Binding-site contacts:
Ligand atom C5 contacts residue TYR171 of chain 1.B at 3.7 Å (hydrophobic).
Ligand atom N2 contacts residue ASP204 of chain 1.B at 2.8 Å (salt-bridge).
Ligand atom O6 contacts residue TRP199 of chain 1.B at 3.7 Å.
Ligand atom O4 contacts residue GOL1 of chain 1.R at 3.5 Å.
Ligand atom C6 contacts residue TYR174 of chain 1.B at 3.7 Å (hydrophobic).
Ligand atom C6 contacts residue PHE165 of chain 1.B at 3.4 Å (hydrophobic).
Ligand atom C7 contacts residue ARG244 of chain 1.B at 3.6 Å.
Ligand atom O3 contacts residue SO41 of chain 1.W at 3.8 Å.
Ligand atom C3 contacts residue ASP204 of chain 1.B at 3.8 Å.
Ligand atom C1 contacts residue TYR171 of chain 1.B at 3.3 Å (hydrophobic).
Ligand atom N2 contacts residue GLY201 of chain 1.B at 3.6 Å.
Ligand atom C7 contacts residue SO41 of chain 1.W at 3.8 Å.
Ligand atom O6 contacts residue TYR171 of chain 1.B at 3.7 Å.
Ligand atom O3 contacts residue GLY200 of chain 1.B at 3.5 Å.
Ligand atom C6 contacts residue SO41 of chain 1.W at 3.4 Å.
Ligand atom C2 contacts residue SO41 of chain 1.W at 3.7 Å.
Ligand atom C8 contacts residue SO41 of chain 1.W at 3.6 Å.
Ligand atom C5 contacts residue TYR174 of chain 1.B at 3.8 Å (hydrophobic).
Ligand atom O3 contacts residue GOL1 of chain 1.R at 3.8 Å.
Ligand atom C4 contacts residue ASP203 of chain 1.B at 3.6 Å.
Ligand atom O4 contacts residue TYR174 of chain 1.B at 3.5 Å.
Ligand atom C7 contacts residue ASP204 of chain 1.B at 3.6 Å.
Ligand atom C7 contacts residue GLY201 of chain 1.B at 3.7 Å.
Ligand atom C8 contacts residue PHE245 of chain 1.B at 3.7 Å (hydrophobic).
Ligand atom O7 contacts residue TRP199 of chain 1.B at 3.9 Å.
Ligand atom O6 contacts residue SO41 of chain 1.W at 3.1 Å (h-bond).
Ligand atom C2 contacts residue ASP204 of chain 1.B at 3.8 Å.
Ligand atom C3 contacts residue ASP203 of chain 1.B at 3.4 Å.
Ligand atom O4 contacts residue ASP203 of chain 1.B at 2.6 Å (salt-bridge).
Ligand atom O3 contacts residue ASP203 of chain 1.B at 2.6 Å (salt-bridge).
Ligand atom C3 contacts residue SO41 of chain 1.W at 3.6 Å.
Ligand atom C2 contacts residue TYR171 of chain 1.B at 3.9 Å (hydrophobic).
Ligand atom C3 contacts residue TYR171 of chain 1.B at 3.6 Å (hydrophobic).
Ligand atom C8 contacts residue ASP204 of chain 1.B at 3.5 Å.
Ligand atom O6 contacts residue PHE165 of chain 1.B at 3.6 Å.
Ligand atom N2 contacts residue SO41 of chain 1.W at 3.0 Å (h-bond).
Ligand atom C1 contacts residue SO41 of chain 1.W at 3.5 Å.
Ligand atom O7 contacts residue ARG244 of chain 1.B at 2.8 Å (salt-bridge).
Ligand atom C8 contacts residue GLY201 of chain 1.B at 3.8 Å.
Ligand atom O3 contacts residue GLY201 of chain 1.B at 2.8 Å (h-bond).

The small molecule below binds the protein below.
Small molecule (SMILES): CC(=O)N[C@@H]1[C@@H](O)[C@H](O[C@@H]2O[C@H](CO)[C@@H](O[C@@H]3O[C@H](CO)[C@@H](O)[C@H](O)[C@H]3NC(C)=O)[C@H](O)[C@H]2NC(C)=O)[C@@H](CO)O[C@H]1O

Sequence of chain 1.B:
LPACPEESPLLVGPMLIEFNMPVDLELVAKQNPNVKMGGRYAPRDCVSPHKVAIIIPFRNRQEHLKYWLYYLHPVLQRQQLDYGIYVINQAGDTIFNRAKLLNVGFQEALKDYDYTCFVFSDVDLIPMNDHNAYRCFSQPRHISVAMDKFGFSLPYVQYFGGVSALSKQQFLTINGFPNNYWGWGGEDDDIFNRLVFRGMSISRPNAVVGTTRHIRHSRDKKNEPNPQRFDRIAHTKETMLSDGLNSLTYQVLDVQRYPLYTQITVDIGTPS